The small molecule below binds the protein below.
Small molecule (SMILES): N[C@@H](Cc1ccc(O)c(I)c1)C(=O)O

Sequence of chain 1.A:
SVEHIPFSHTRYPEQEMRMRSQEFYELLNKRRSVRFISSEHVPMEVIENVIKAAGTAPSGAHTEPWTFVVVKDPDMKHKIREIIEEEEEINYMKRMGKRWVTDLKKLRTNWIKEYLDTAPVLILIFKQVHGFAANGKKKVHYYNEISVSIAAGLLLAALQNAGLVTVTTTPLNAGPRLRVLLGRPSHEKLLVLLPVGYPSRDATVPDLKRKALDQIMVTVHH

Binding-site contacts:
Ligand atom CC contacts residue LEU137 of chain 1.B at 3.6 Å (hydrophobic).
Ligand atom CD contacts residue LEU137 of chain 1.B at 3.7 Å (hydrophobic).
Ligand atom CH contacts residue LEU137 of chain 1.B at 3.7 Å (hydrophobic).
Ligand atom OF contacts residue LEU140 of chain 1.B at 3.9 Å.
Ligand atom O contacts residue GLU121 of chain 1.B at 3.6 Å (salt-bridge).
Ligand atom OXT contacts residue LYS146 of chain 1.B at 2.7 Å (salt-bridge).
Ligand atom N contacts residue FMN1 of chain 1.H at 2.6 Å (h-bond).
Ligand atom OXT contacts residue THR142 of chain 1.B at 3.5 Å.
Ligand atom C contacts residue TYR125 of chain 1.B at 3.6 Å (hydrophobic).
Ligand atom CF contacts residue LEU137 of chain 1.B at 3.5 Å (hydrophobic).
Ligand atom CH contacts residue FMN1 of chain 1.H at 3.0 Å.
Ligand atom OF contacts residue FMN1 of chain 1.H at 2.7 Å (h-bond).
Ligand atom CB contacts residue LEU137 of chain 1.B at 3.5 Å (hydrophobic).
Ligand atom C contacts residue LYS146 of chain 1.B at 3.3 Å.
Ligand atom CA contacts residue FMN1 of chain 1.H at 3.6 Å.
Ligand atom O contacts residue FMN1 of chain 1.H at 2.9 Å (h-bond).
Ligand atom CD contacts residue TRP133 of chain 1.B at 3.8 Å (hydrophobic).
Ligand atom CG contacts residue LEU140 of chain 1.B at 3.8 Å (hydrophobic).
Ligand atom IE contacts residue TYR176 of chain 1.A at 3.9 Å.
Ligand atom CE contacts residue FMN1 of chain 1.H at 3.6 Å.
Ligand atom CE contacts residue LEU137 of chain 1.B at 3.6 Å (hydrophobic).
Ligand atom IE contacts residue ALA94 of chain 1.A at 3.6 Å.
Ligand atom N contacts residue GLU121 of chain 1.B at 2.8 Å (salt-bridge).
Ligand atom CF contacts residue ALA94 of chain 1.A at 3.9 Å (hydrophobic).
Ligand atom C contacts residue FMN1 of chain 1.H at 3.5 Å.
Ligand atom O contacts residue LYS146 of chain 1.B at 3.1 Å (salt-bridge).
Ligand atom N contacts residue THR203 of chain 1.B at 3.4 Å (h-bond).
Ligand atom CF contacts residue FMN1 of chain 1.H at 3.3 Å.
Ligand atom CG contacts residue LEU137 of chain 1.B at 3.6 Å (hydrophobic).
Ligand atom OXT contacts residue ASN143 of chain 1.B at 3.6 Å (h-bond).
Ligand atom IE contacts residue TYR175 of chain 1.A at 3.7 Å.
Ligand atom CB contacts residue TYR125 of chain 1.B at 3.5 Å (hydrophobic).
Ligand atom CA contacts residue GLU121 of chain 1.B at 3.3 Å.
Ligand atom OF contacts residue ALA94 of chain 1.A at 2.9 Å (h-bond).
Ligand atom IE contacts residue GLY93 of chain 1.A at 3.7 Å.
Ligand atom CD contacts residue FMN1 of chain 1.H at 3.5 Å.
Ligand atom CC contacts residue FMN1 of chain 1.H at 3.4 Å.
Ligand atom C contacts residue GLU121 of chain 1.B at 3.7 Å.
Ligand atom OXT contacts residue TYR125 of chain 1.B at 2.6 Å (h-bond).
Ligand atom CG contacts residue FMN1 of chain 1.H at 3.1 Å.

Sequence of chain 1.B:
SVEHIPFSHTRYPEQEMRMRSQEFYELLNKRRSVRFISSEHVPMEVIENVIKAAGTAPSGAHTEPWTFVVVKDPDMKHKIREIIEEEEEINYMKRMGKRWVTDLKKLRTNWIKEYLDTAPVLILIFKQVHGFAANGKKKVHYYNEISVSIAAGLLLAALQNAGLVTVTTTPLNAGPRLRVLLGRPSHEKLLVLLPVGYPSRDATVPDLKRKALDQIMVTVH